Binding-site contacts:
Ligand atom C24 contacts residue TRP678 of chain 1.A at 3.6 Å (hydrophobic).
Ligand atom C4 contacts residue LYS700 of chain 1.A at 3.4 Å.
Ligand atom C2 contacts residue ILE746 of chain 1.A at 3.7 Å (hydrophobic).
Ligand atom F26 contacts residue SER752 of chain 1.A at 3.2 Å.
Ligand atom N9 contacts residue ILE830 of chain 1.A at 3.6 Å.
Ligand atom O33 contacts residue VAL749 of chain 1.A at 2.8 Å (h-bond).
Ligand atom F27 contacts residue MET820 of chain 1.A at 2.9 Å.
Ligand atom N13 contacts residue SER672 of chain 1.A at 3.2 Å (h-bond).
Ligand atom N1 contacts residue ASP703 of chain 1.A at 3.2 Å (salt-bridge).
Ligand atom C10 contacts residue ILE698 of chain 1.A at 3.7 Å (hydrophobic).
Ligand atom C34 contacts residue GLU747 of chain 1.A at 3.4 Å.
Ligand atom O22 contacts residue GLN757 of chain 1.A at 3.1 Å (h-bond).
Ligand atom C20 contacts residue MET670 of chain 1.A at 3.6 Å (hydrophobic).
Ligand atom O33 contacts residue VAL748 of chain 1.A at 3.5 Å.
Ligand atom C14 contacts residue MET670 of chain 1.A at 3.7 Å (hydrophobic).
Ligand atom N1 contacts residue ASP708 of chain 1.A at 2.8 Å (salt-bridge).
Ligand atom N13 contacts residue MET670 of chain 1.A at 3.0 Å.
Ligand atom C15 contacts residue THR754 of chain 1.A at 3.4 Å.
Ligand atom O23 contacts residue TRP678 of chain 1.A at 3.5 Å.
Ligand atom N11 contacts residue ILE830 of chain 1.A at 3.7 Å.
Ligand atom C25 contacts residue SER752 of chain 1.A at 3.1 Å.
Ligand atom F29 contacts residue SER672 of chain 1.A at 3.5 Å.
Ligand atom C17 contacts residue SER672 of chain 1.A at 3.4 Å.
Ligand atom N3 contacts residue LYS700 of chain 1.A at 2.7 Å (salt-bridge).
Ligand atom O16 contacts residue SER817 of chain 1.A at 2.8 Å (h-bond).
Ligand atom N7 contacts residue ASP708 of chain 1.A at 3.4 Å (salt-bridge).
Ligand atom N1 contacts residue ASP831 of chain 1.A at 3.6 Å (salt-bridge).
Ligand atom O33 contacts residue GLU747 of chain 1.A at 3.6 Å.
Ligand atom C12 contacts residue MET670 of chain 1.A at 3.6 Å (hydrophobic).
Ligand atom C15 contacts residue SER817 of chain 1.A at 3.6 Å.
Ligand atom C18 contacts residue GLN757 of chain 1.A at 3.6 Å.
Ligand atom C2 contacts residue ASP708 of chain 1.A at 3.6 Å.
Ligand atom F27 contacts residue SER752 of chain 1.A at 3.2 Å.
Ligand atom F26 contacts residue VAL749 of chain 1.A at 3.4 Å.
Ligand atom C10 contacts residue ILE830 of chain 1.A at 3.6 Å (hydrophobic).
Ligand atom N7 contacts residue ASP831 of chain 1.A at 3.3 Å (salt-bridge).
Ligand atom C32 contacts residue VAL749 of chain 1.A at 3.6 Å (hydrophobic).
Ligand atom C6 contacts residue ASP831 of chain 1.A at 3.5 Å.
Ligand atom F26 contacts residue TRP678 of chain 1.A at 3.6 Å.
Ligand atom N1 contacts residue LEU705 of chain 1.A at 3.5 Å.

The protein below binds the small molecule below.
Small molecule (SMILES): Nc1ncc(-c2nc(N3CCOCC3)nc(N[C@@]3(CO)CCN(C(=O)OCC(F)F)C3)c2F)cn1

Sequence of chain 1.A:
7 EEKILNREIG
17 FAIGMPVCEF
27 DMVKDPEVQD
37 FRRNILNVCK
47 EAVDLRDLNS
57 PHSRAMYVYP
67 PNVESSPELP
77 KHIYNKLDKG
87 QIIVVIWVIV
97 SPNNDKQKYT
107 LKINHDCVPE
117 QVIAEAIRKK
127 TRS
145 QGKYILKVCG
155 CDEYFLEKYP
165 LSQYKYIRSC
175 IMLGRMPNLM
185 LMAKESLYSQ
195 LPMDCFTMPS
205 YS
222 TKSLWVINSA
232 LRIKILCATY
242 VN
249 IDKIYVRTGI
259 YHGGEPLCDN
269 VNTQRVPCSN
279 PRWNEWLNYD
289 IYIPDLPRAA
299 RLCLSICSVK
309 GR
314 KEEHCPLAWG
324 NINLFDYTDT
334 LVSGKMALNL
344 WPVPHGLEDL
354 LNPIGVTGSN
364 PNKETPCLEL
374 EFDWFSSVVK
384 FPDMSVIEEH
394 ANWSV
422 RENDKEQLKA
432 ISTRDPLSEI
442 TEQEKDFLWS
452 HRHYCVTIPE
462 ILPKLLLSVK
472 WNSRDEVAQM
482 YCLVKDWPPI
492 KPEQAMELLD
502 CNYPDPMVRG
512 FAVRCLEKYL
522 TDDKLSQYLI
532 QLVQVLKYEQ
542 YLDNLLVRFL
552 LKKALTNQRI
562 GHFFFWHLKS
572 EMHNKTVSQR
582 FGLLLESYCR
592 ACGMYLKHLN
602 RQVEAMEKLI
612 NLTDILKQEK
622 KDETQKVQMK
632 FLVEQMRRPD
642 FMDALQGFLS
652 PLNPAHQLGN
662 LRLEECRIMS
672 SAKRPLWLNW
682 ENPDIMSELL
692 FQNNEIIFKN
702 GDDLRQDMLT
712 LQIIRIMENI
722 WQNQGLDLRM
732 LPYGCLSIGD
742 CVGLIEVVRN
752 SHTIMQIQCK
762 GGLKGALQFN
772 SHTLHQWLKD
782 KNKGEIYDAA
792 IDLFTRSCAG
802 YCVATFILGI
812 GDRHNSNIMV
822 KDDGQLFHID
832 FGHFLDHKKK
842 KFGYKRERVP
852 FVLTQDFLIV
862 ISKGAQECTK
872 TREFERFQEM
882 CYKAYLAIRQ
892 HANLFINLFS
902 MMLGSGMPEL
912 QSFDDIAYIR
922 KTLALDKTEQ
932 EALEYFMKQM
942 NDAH